A protein and the small-molecule ligand that binds it are described below.
Small molecule (SMILES): O=C(O)[C@H]1O[C@H](O[P](=O)(O)O[P](=O)(O)OC[C@H]2O[C@@H](n3ccc(=O)[nH]c3=O)[C@H](O)[C@@H]2O)[C@H](O)[C@@H](O)[C@@H]1O

Sequence of chain 1.A:
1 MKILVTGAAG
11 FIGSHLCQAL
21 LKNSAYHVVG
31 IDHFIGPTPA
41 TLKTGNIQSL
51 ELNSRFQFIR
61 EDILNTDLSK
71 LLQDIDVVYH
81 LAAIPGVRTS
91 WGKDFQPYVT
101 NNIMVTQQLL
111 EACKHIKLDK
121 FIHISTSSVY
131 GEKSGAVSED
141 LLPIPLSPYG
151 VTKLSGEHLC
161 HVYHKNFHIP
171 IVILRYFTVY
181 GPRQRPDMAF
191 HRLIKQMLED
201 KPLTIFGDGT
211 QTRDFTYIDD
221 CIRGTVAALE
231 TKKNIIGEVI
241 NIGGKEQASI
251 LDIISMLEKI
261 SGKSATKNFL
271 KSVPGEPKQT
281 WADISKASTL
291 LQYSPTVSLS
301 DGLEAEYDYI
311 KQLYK

Binding-site contacts:
Ligand atom O3B contacts residue UGB1 of chain 1.G at 1.1 Å (h-bond).
Ligand atom C5' contacts residue UGB1 of chain 1.G at 0.7 Å.
Ligand atom C1D contacts residue UGB1 of chain 1.G at 0.1 Å.
Ligand atom O1A contacts residue UGB1 of chain 1.G at 0.2 Å (h-bond).
Ligand atom O5' contacts residue UGB1 of chain 1.G at 1.6 Å.
Ligand atom O2 contacts residue UGB1 of chain 1.G at 0.1 Å (h-bond).
Ligand atom C5D contacts residue UGB1 of chain 1.G at 0.1 Å.
Ligand atom O'Q contacts residue UGB1 of chain 1.G at 1.1 Å (h-bond).
Ligand atom O4' contacts residue THR126 of chain 1.A at 2.6 Å (h-bond).
Ligand atom N1 contacts residue UGB1 of chain 1.G at 0.0 Å (h-bond).
Ligand atom O4' contacts residue TYR149 of chain 1.A at 2.5 Å (h-bond).
Ligand atom O'P contacts residue UGB1 of chain 1.G at 1.0 Å (h-bond).
Ligand atom O2B contacts residue UGB1 of chain 1.G at 0.6 Å (h-bond).
Ligand atom C1' contacts residue UGB1 of chain 1.G at 1.8 Å.
Ligand atom O3D contacts residue UGB1 of chain 1.G at 0.4 Å (h-bond).
Ligand atom O'P contacts residue THR126 of chain 1.A at 2.1 Å (h-bond).
Ligand atom O4' contacts residue UGB1 of chain 1.G at 0.6 Å (h-bond).
Ligand atom PB contacts residue UGB1 of chain 1.G at 0.2 Å.
Ligand atom PA contacts residue UGB1 of chain 1.G at 0.1 Å.
Ligand atom O5D contacts residue UGB1 of chain 1.G at 0.1 Å (h-bond).
Ligand atom C3' contacts residue UGB1 of chain 1.G at 0.7 Å.
Ligand atom C4D contacts residue UGB1 of chain 1.G at 0.1 Å.
Ligand atom C2D contacts residue UGB1 of chain 1.G at 0.3 Å.
Ligand atom O3' contacts residue UGB1 of chain 1.G at 0.5 Å (h-bond).
Ligand atom C4 contacts residue UGB1 of chain 1.G at 0.0 Å.
Ligand atom O2' contacts residue UGB1 of chain 1.G at 1.8 Å (h-bond).
Ligand atom C4' contacts residue UGB1 of chain 1.G at 0.6 Å.
Ligand atom O3A contacts residue UGB1 of chain 1.G at 0.1 Å (h-bond).
Ligand atom C5 contacts residue UGB1 of chain 1.G at 0.0 Å.
Ligand atom N3 contacts residue UGB1 of chain 1.G at 0.0 Å (h-bond).
Ligand atom C2 contacts residue UGB1 of chain 1.G at 0.0 Å.
Ligand atom O4 contacts residue UGB1 of chain 1.G at 0.1 Å (h-bond).
Ligand atom O2D contacts residue UGB1 of chain 1.G at 0.7 Å (h-bond).
Ligand atom C6 contacts residue UGB1 of chain 1.G at 0.0 Å.
Ligand atom O4D contacts residue UGB1 of chain 1.G at 0.1 Å (h-bond).
Ligand atom O1B contacts residue UGB1 of chain 1.G at 1.1 Å (h-bond).
Ligand atom C6' contacts residue UGB1 of chain 1.G at 0.5 Å.
Ligand atom O2A contacts residue UGB1 of chain 1.G at 0.2 Å (h-bond).
Ligand atom C3D contacts residue UGB1 of chain 1.G at 0.1 Å.
Ligand atom C2' contacts residue UGB1 of chain 1.G at 1.4 Å.